Sequence of chain 1.B:
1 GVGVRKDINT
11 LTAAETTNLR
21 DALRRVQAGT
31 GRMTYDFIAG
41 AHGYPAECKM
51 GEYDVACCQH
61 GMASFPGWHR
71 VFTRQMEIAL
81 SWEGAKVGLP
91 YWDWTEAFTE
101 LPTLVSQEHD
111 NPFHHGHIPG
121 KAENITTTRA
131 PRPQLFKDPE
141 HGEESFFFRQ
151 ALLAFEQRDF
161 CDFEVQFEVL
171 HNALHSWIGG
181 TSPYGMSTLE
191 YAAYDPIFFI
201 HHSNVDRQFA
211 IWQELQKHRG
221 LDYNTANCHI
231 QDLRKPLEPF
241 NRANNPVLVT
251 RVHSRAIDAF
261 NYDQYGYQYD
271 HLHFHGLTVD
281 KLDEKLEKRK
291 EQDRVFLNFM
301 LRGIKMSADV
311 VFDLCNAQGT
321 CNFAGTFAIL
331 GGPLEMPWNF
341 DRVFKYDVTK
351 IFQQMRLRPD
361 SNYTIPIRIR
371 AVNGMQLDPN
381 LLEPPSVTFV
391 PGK

Binding-site contacts:
Ligand atom C7 contacts residue ASN362 of chain 1.B at 3.1 Å.
Ligand atom C8 contacts residue ASN362 of chain 1.B at 4.4 Å.
Ligand atom C2 contacts residue ASN362 of chain 1.B at 2.5 Å.
Ligand atom O5 contacts residue ASN362 of chain 1.B at 2.3 Å (h-bond).
Ligand atom O7 contacts residue ASN362 of chain 1.B at 3.0 Å (h-bond).
Ligand atom C3 contacts residue ASN362 of chain 1.B at 3.8 Å.
Ligand atom O6 contacts residue ALA317 of chain 1.B at 2.8 Å (h-bond).
Ligand atom C5 contacts residue ASN362 of chain 1.B at 3.6 Å.
Ligand atom N2 contacts residue ASN362 of chain 1.B at 2.9 Å (h-bond).
Ligand atom C1 contacts residue ASN362 of chain 1.B at 1.4 Å.
Ligand atom C6 contacts residue ALA317 of chain 1.B at 3.3 Å (hydrophobic).
Ligand atom C4 contacts residue ASN362 of chain 1.B at 4.2 Å.
Ligand atom C1 contacts residue ALA317 of chain 1.B at 4.3 Å (hydrophobic).
Ligand atom C5 contacts residue ALA317 of chain 1.B at 4.4 Å (hydrophobic).
Ligand atom O5 contacts residue ALA317 of chain 1.B at 3.4 Å.

This protein binds this small molecule.
Small molecule (SMILES): CC(=O)N[C@@H]1[C@@H](O)[C@H](O)[C@@H](CO)O[C@H]1O